This protein binds this small molecule.
Small molecule (SMILES): CC(=O)N[C@@H]1[C@@H](O)[C@H](O)[C@@H](CO)O[C@H]1O

Binding-site contacts:
Ligand atom C5 contacts residue ASN657 of chain 1.B at 3.7 Å.
Ligand atom C8 contacts residue ASN657 of chain 1.B at 3.8 Å.
Ligand atom C4 contacts residue ASN657 of chain 1.B at 4.3 Å.
Ligand atom C7 contacts residue ASN657 of chain 1.B at 3.2 Å.
Ligand atom N2 contacts residue ASN657 of chain 1.B at 2.9 Å (h-bond).
Ligand atom C2 contacts residue ASN657 of chain 1.B at 2.5 Å.
Ligand atom C8 contacts residue HIS655 of chain 1.B at 4.1 Å.
Ligand atom O7 contacts residue ASN657 of chain 1.B at 3.1 Å (h-bond).
Ligand atom C8 contacts residue VAL656 of chain 1.B at 4.3 Å (hydrophobic).
Ligand atom O5 contacts residue ASN657 of chain 1.B at 2.4 Å (h-bond).
Ligand atom C3 contacts residue ASN657 of chain 1.B at 3.8 Å.
Ligand atom C1 contacts residue ASN657 of chain 1.B at 1.4 Å.

Sequence of chain 1.B:
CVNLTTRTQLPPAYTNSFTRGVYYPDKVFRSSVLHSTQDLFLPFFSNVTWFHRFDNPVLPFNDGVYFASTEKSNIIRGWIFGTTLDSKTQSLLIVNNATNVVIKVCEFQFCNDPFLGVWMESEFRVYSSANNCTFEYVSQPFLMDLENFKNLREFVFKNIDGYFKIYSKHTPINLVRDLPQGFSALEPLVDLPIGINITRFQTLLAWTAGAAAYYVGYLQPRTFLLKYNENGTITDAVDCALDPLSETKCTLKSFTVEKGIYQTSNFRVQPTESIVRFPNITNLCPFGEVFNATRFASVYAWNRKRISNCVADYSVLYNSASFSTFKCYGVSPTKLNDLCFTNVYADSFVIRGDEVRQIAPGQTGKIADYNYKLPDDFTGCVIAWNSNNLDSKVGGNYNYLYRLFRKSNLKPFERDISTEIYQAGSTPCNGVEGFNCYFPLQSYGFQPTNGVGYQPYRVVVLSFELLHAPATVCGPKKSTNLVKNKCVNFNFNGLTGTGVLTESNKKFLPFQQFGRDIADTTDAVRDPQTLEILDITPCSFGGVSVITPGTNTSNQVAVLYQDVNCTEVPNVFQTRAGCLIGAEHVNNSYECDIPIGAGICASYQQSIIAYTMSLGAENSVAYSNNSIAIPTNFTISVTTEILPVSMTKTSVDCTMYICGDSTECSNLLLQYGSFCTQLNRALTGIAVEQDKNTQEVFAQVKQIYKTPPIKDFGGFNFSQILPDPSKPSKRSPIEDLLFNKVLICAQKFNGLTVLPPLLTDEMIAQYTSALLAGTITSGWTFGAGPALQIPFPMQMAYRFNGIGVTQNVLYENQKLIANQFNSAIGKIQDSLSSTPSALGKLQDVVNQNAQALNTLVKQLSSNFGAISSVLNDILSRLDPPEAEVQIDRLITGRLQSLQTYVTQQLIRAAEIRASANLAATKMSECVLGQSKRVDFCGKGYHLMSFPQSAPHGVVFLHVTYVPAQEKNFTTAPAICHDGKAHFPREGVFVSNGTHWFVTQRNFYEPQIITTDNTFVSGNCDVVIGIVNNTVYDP